This protein binds this small molecule.
Small molecule (SMILES): O=c1c2cccnc2n(-c2cccc([N+](=O)[O-])c2)c(=O)n1Cc1ccncc1

Sequence of chain 1.A:
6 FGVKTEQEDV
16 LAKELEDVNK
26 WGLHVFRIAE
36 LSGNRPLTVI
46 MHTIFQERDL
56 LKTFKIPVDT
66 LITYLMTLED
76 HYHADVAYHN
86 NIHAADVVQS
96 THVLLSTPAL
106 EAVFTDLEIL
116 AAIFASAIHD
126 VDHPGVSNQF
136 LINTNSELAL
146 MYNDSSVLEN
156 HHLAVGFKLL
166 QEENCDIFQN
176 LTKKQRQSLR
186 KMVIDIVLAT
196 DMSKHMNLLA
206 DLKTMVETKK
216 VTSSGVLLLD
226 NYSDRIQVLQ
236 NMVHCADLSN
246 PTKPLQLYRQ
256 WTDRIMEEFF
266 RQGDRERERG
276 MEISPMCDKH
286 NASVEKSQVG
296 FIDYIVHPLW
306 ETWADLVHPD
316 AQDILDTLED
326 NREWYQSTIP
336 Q

Binding-site contacts:
Ligand atom C1 contacts residue ASN245 of chain 1.A at 3.3 Å.
Ligand atom C41 contacts residue MET281 of chain 1.A at 2.9 Å (hydrophobic).
Ligand atom C43 contacts residue GLN293 of chain 1.A at 3.6 Å.
Ligand atom N13 contacts residue PHE296 of chain 1.A at 3.8 Å.
Ligand atom C5 contacts residue ILE260 of chain 1.A at 3.6 Å (hydrophobic).
Ligand atom N30 contacts residue HIS84 of chain 1.A at 3.6 Å.
Ligand atom C3 contacts residue PHE296 of chain 1.A at 3.6 Å (hydrophobic).
Ligand atom C39 contacts residue MET281 of chain 1.A at 3.7 Å (hydrophobic).
Ligand atom C6 contacts residue TYR253 of chain 1.A at 3.9 Å (hydrophobic).
Ligand atom N15 contacts residue PHE296 of chain 1.A at 3.2 Å.
Ligand atom C5 contacts residue GLN293 of chain 1.A at 3.2 Å.
Ligand atom C16 contacts residue PHE296 of chain 1.A at 3.4 Å (hydrophobic).
Ligand atom N54 contacts residue MET281 of chain 1.A at 3.4 Å (h-bond).
Ligand atom O58 contacts residue MET281 of chain 1.A at 3.5 Å (h-bond).
Ligand atom C43 contacts residue MET261 of chain 1.A at 3.8 Å (hydrophobic).
Ligand atom C42 contacts residue MET281 of chain 1.A at 3.5 Å (hydrophobic).
Ligand atom C5 contacts residue THR257 of chain 1.A at 3.2 Å.
Ligand atom O50 contacts residue TYR83 of chain 1.A at 3.5 Å (h-bond).
Ligand atom C14 contacts residue PHE296 of chain 1.A at 3.6 Å (hydrophobic).
Ligand atom C39 contacts residue PHE296 of chain 1.A at 3.6 Å (hydrophobic).
Ligand atom C22 contacts residue GLN293 of chain 1.A at 3.8 Å.
Ligand atom O58 contacts residue SER292 of chain 1.A at 3.3 Å (h-bond).
Ligand atom C24 contacts residue PHE296 of chain 1.A at 3.7 Å (hydrophobic).
Ligand atom C3 contacts residue ILE260 of chain 1.A at 3.7 Å (hydrophobic).
Ligand atom C41 contacts residue SER292 of chain 1.A at 3.6 Å.
Ligand atom N4 contacts residue ILE260 of chain 1.A at 3.4 Å.
Ligand atom C40 contacts residue MET281 of chain 1.A at 3.0 Å (hydrophobic).
Ligand atom N54 contacts residue SER292 of chain 1.A at 3.4 Å (h-bond).
Ligand atom C24 contacts residue LEU243 of chain 1.A at 3.7 Å (hydrophobic).
Ligand atom O56 contacts residue SER292 of chain 1.A at 3.5 Å (h-bond).
Ligand atom C43 contacts residue PHE264 of chain 1.A at 3.7 Å (hydrophobic).
Ligand atom N54 contacts residue PHE296 of chain 1.A at 3.7 Å.
Ligand atom N4 contacts residue GLN293 of chain 1.A at 3.0 Å (h-bond).
Ligand atom C42 contacts residue MET261 of chain 1.A at 3.5 Å (hydrophobic).
Ligand atom C42 contacts residue GLN293 of chain 1.A at 3.9 Å.
Ligand atom C29 contacts residue HIS84 of chain 1.A at 3.2 Å.
Ligand atom C2 contacts residue PHE296 of chain 1.A at 3.5 Å (hydrophobic).
Ligand atom C29 contacts residue ILE260 of chain 1.A at 3.8 Å (hydrophobic).
Ligand atom C6 contacts residue THR257 of chain 1.A at 3.6 Å.
Ligand atom O56 contacts residue PHE296 of chain 1.A at 3.1 Å.